Sequence of chain 1.I:
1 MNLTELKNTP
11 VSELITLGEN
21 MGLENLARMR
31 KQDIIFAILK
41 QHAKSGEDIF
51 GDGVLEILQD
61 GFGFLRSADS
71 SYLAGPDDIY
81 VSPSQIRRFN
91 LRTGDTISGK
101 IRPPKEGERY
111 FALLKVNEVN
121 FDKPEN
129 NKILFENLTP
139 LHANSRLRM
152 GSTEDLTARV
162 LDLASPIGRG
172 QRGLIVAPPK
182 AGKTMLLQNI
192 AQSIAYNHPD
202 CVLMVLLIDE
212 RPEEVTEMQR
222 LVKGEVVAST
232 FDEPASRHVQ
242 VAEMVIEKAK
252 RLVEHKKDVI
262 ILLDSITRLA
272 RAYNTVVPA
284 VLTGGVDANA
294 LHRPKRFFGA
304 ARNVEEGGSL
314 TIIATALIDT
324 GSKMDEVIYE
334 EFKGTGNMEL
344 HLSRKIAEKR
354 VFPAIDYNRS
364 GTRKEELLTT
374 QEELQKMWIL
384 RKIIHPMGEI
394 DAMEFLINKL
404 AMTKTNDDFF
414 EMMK

The protein below binds the small molecule below.
Small molecule (SMILES): Nc1ncnc2c1ncn2[C@@H]1O[C@H](COP(=O)(O)OP(=O)(O)OP(O)(O)=S)[C@@H](O)[C@H]1O

Binding-site contacts:
Ligand atom PB contacts residue LYS181 of chain 1.I at 4.1 Å.
Ligand atom O3B contacts residue MG1 of chain 1.R at 3.8 Å.
Ligand atom O3A contacts residue GLY183 of chain 1.I at 3.7 Å.
Ligand atom PG contacts residue MG1 of chain 1.R at 3.2 Å.
Ligand atom N7 contacts residue MET186 of chain 1.I at 3.2 Å.
Ligand atom PB contacts residue ALA182 of chain 1.I at 4.0 Å.
Ligand atom PG contacts residue LYS181 of chain 1.I at 3.6 Å.
Ligand atom C8 contacts residue GLY183 of chain 1.I at 3.0 Å.
Ligand atom O3G contacts residue MG1 of chain 1.R at 3.6 Å.
Ligand atom PB contacts residue MG1 of chain 1.R at 3.7 Å.
Ligand atom O2A contacts residue THR185 of chain 1.I at 3.9 Å.
Ligand atom N7 contacts residue GLY183 of chain 1.I at 3.3 Å.
Ligand atom C5' contacts residue GLY183 of chain 1.I at 3.8 Å.
Ligand atom O2B contacts residue MG1 of chain 1.R at 2.5 Å.
Ligand atom O2G contacts residue MG1 of chain 1.R at 1.9 Å.
Ligand atom O3G contacts residue PRO180 of chain 1.I at 3.5 Å.
Ligand atom O3G contacts residue FB1 of chain 1.T at 3.5 Å (h-bond).
Ligand atom O3A contacts residue THR185 of chain 1.I at 3.9 Å.
Ligand atom N6 contacts residue THR158 of chain 1.I at 3.5 Å (h-bond).
Ligand atom O2A contacts residue MET186 of chain 1.I at 3.3 Å.
Ligand atom S1G contacts residue LYS181 of chain 1.I at 3.1 Å.
Ligand atom O1B contacts residue LYS181 of chain 1.I at 3.4 Å.
Ligand atom N6 contacts residue MET186 of chain 1.I at 3.8 Å.
Ligand atom PB contacts residue GLY183 of chain 1.I at 4.0 Å.
Ligand atom PB contacts residue LYS184 of chain 1.I at 3.7 Å.
Ligand atom O3G contacts residue LYS184 of chain 1.I at 3.6 Å (salt-bridge).
Ligand atom O2B contacts residue THR185 of chain 1.I at 2.9 Å (h-bond).
Ligand atom O1B contacts residue ALA182 of chain 1.I at 2.6 Å (h-bond).
Ligand atom C5 contacts residue MET186 of chain 1.I at 3.5 Å (hydrophobic).
Ligand atom PB contacts residue THR185 of chain 1.I at 3.8 Å.
Ligand atom O1B contacts residue LYS184 of chain 1.I at 3.0 Å (salt-bridge).
Ligand atom O3B contacts residue LYS181 of chain 1.I at 3.5 Å.
Ligand atom O3A contacts residue LYS184 of chain 1.I at 3.6 Å.
Ligand atom O2G contacts residue ARG212 of chain 1.I at 4.0 Å.
Ligand atom O2B contacts residue LYS184 of chain 1.I at 3.6 Å.
Ligand atom O1B contacts residue GLY183 of chain 1.I at 3.1 Å (h-bond).
Ligand atom O3G contacts residue LYS181 of chain 1.I at 2.6 Å (salt-bridge).
Ligand atom C8 contacts residue MET186 of chain 1.I at 3.5 Å (hydrophobic).
Ligand atom C6 contacts residue MET186 of chain 1.I at 3.6 Å (hydrophobic).
Ligand atom O2G contacts residue FB1 of chain 1.T at 3.7 Å.